A protein and the small-molecule ligand that binds it are described below.
Small molecule (SMILES): CC(=O)N[C@@H]1[C@@H](O)[C@H](O)[C@@H](CO)O[C@H]1O

Binding-site contacts:
Ligand atom O5 contacts residue ASN53 of chain 2.A at 2.4 Å (h-bond).
Ligand atom C4 contacts residue ASN53 of chain 2.A at 3.8 Å.
Ligand atom C4 contacts residue GLU34 of chain 2.A at 4.3 Å.
Ligand atom C7 contacts residue GLU34 of chain 2.A at 3.7 Å.
Ligand atom C2 contacts residue ASN36 of chain 2.A at 4.4 Å.
Ligand atom C6 contacts residue ASN53 of chain 2.A at 3.5 Å.
Ligand atom C3 contacts residue GLU34 of chain 2.A at 3.7 Å.
Ligand atom C3 contacts residue ASN53 of chain 2.A at 3.5 Å.
Ligand atom O3 contacts residue GLU34 of chain 2.A at 4.0 Å.
Ligand atom C2 contacts residue ASN53 of chain 2.A at 2.5 Å.
Ligand atom O6 contacts residue ASN53 of chain 2.A at 2.7 Å (h-bond).
Ligand atom C6 contacts residue GLU34 of chain 2.A at 4.4 Å.
Ligand atom O4 contacts residue GLU34 of chain 2.A at 3.8 Å.
Ligand atom N2 contacts residue ASN36 of chain 2.A at 3.7 Å.
Ligand atom O6 contacts residue GLU34 of chain 2.A at 3.7 Å.
Ligand atom C7 contacts residue ASN36 of chain 2.A at 4.3 Å.
Ligand atom N2 contacts residue ASN53 of chain 2.A at 2.6 Å (h-bond).
Ligand atom C8 contacts residue ASN36 of chain 2.A at 4.2 Å.
Ligand atom C5 contacts residue ASN53 of chain 2.A at 2.9 Å.
Ligand atom O7 contacts residue GLU34 of chain 2.A at 3.4 Å (salt-bridge).
Ligand atom C5 contacts residue GLU34 of chain 2.A at 4.0 Å.
Ligand atom C1 contacts residue ASN36 of chain 2.A at 4.0 Å.
Ligand atom C8 contacts residue GLU34 of chain 2.A at 3.7 Å.
Ligand atom C7 contacts residue ASN53 of chain 2.A at 3.9 Å.
Ligand atom O6 contacts residue ASN35 of chain 2.A at 4.4 Å.
Ligand atom C1 contacts residue ASN53 of chain 2.A at 1.4 Å.

Sequence of chain 2.A:
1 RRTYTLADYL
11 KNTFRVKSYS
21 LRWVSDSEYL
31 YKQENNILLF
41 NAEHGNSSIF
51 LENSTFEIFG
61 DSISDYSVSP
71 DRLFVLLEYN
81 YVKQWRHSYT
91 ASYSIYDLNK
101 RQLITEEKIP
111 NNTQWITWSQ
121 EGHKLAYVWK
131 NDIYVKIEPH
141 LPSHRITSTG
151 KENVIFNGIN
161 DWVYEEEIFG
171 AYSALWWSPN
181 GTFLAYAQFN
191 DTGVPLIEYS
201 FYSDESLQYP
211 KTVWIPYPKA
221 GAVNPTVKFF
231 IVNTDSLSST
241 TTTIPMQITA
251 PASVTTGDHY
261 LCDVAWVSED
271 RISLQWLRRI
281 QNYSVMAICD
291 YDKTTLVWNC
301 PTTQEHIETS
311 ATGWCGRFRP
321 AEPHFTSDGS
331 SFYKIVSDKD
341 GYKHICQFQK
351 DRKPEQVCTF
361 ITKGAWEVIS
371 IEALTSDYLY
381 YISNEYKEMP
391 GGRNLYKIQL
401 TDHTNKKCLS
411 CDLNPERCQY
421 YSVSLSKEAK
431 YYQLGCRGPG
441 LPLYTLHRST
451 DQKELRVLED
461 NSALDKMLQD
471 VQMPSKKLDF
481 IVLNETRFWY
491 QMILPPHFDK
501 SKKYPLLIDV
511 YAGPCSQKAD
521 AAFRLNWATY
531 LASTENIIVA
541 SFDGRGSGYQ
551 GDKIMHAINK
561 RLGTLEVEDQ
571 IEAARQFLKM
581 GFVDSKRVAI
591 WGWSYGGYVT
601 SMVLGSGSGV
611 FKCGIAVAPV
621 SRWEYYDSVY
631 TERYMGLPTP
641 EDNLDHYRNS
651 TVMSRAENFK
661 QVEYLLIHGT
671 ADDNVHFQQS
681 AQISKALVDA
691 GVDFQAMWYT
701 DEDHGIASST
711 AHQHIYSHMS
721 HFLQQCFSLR